Binding-site contacts:
Ligand atom O4 contacts residue ASP91 of chain 1.B at 2.4 Å (salt-bridge).
Ligand atom O1 contacts residue SER181 of chain 1.B at 3.3 Å (h-bond).
Ligand atom C7 contacts residue SER181 of chain 1.B at 3.9 Å.
Ligand atom C12 contacts residue ASP91 of chain 1.B at 3.3 Å.
Ligand atom C6 contacts residue SER185 of chain 1.B at 3.9 Å.
Ligand atom C16 contacts residue TRP87 of chain 1.B at 3.5 Å (hydrophobic).
Ligand atom O2 contacts residue VAL92 of chain 1.B at 3.9 Å.
Ligand atom C9 contacts residue SER181 of chain 1.B at 3.5 Å.
Ligand atom C4 contacts residue VAL95 of chain 1.B at 3.8 Å (hydrophobic).
Ligand atom C4 contacts residue VAL92 of chain 1.B at 3.9 Å (hydrophobic).
Ligand atom C10 contacts residue ASP91 of chain 1.B at 3.5 Å.
Ligand atom C11 contacts residue ASP91 of chain 1.B at 3.3 Å.
Ligand atom O2 contacts residue SER181 of chain 1.B at 3.4 Å (h-bond).
Ligand atom C17 contacts residue CYS169 of chain 1.B at 3.6 Å (hydrophobic).
Ligand atom C20 contacts residue ASN271 of chain 1.B at 3.7 Å.
Ligand atom C13 contacts residue ASP91 of chain 1.B at 3.2 Å.
Ligand atom C14 contacts residue ASN271 of chain 1.B at 3.4 Å.
Ligand atom C11 contacts residue ASN271 of chain 1.B at 3.6 Å.
Ligand atom C5 contacts residue VAL95 of chain 1.B at 3.7 Å (hydrophobic).
Ligand atom C14 contacts residue ASP91 of chain 1.B at 3.6 Å.
Ligand atom C21 contacts residue ASP170 of chain 1.B at 3.4 Å.
Ligand atom N2 contacts residue ASN271 of chain 1.B at 2.8 Å (h-bond).
Ligand atom O2 contacts residue SER185 of chain 1.B at 2.9 Å (h-bond).
Ligand atom C6 contacts residue PHE249 of chain 1.B at 3.9 Å (hydrophobic).
Ligand atom C2 contacts residue PHE248 of chain 1.B at 3.9 Å (hydrophobic).
Ligand atom C9 contacts residue ASN252 of chain 1.B at 3.3 Å.
Ligand atom O4 contacts residue ASN271 of chain 1.B at 3.4 Å (h-bond).
Ligand atom C5 contacts residue PHE249 of chain 1.B at 3.9 Å (hydrophobic).
Ligand atom O3 contacts residue ASP170 of chain 1.B at 3.8 Å.
Ligand atom N1 contacts residue SER181 of chain 1.B at 2.9 Å (h-bond).
Ligand atom C12 contacts residue ASN271 of chain 1.B at 3.5 Å.
Ligand atom O1 contacts residue ASN252 of chain 1.B at 3.0 Å (h-bond).
Ligand atom C8 contacts residue ASN252 of chain 1.B at 3.7 Å.
Ligand atom O1 contacts residue ALA178 of chain 1.B at 3.4 Å.
Ligand atom C8 contacts residue PHE171 of chain 1.B at 3.8 Å (hydrophobic).
Ligand atom N2 contacts residue ASP91 of chain 1.B at 2.7 Å (salt-bridge).
Ligand atom C14 contacts residue TYR275 of chain 1.B at 3.4 Å (hydrophobic).
Ligand atom C5 contacts residue VAL92 of chain 1.B at 3.7 Å (hydrophobic).
Ligand atom C10 contacts residue ASN271 of chain 1.B at 3.5 Å.
Ligand atom C1 contacts residue PHE248 of chain 1.B at 3.4 Å (hydrophobic).

Sequence of chain 1.B:
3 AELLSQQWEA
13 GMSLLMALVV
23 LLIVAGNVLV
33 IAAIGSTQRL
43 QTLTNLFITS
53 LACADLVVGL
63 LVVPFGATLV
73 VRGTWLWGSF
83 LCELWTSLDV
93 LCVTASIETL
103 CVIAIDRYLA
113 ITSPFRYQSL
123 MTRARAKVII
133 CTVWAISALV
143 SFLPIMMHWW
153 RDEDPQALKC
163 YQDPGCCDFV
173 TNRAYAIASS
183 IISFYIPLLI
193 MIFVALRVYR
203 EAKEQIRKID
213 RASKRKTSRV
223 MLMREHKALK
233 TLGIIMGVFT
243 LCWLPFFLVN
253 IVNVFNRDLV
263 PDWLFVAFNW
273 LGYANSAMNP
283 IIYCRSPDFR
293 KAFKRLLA

This small molecule binds to this protein.
Small molecule (SMILES): COc1ccc(C[C@@H](C)NC[C@H](O)c2ccc(O)c3[nH]c(=O)ccc23)cc1